This small molecule binds to this protein.
Small molecule (SMILES): CC(=O)N[C@H]1[C@H](O[C@H]2[C@H](O)[C@@H](NC(C)=O)CO[C@@H]2CO)O[C@H](CO)[C@@H](O)[C@@H]1O

Sequence of chain 1.B:
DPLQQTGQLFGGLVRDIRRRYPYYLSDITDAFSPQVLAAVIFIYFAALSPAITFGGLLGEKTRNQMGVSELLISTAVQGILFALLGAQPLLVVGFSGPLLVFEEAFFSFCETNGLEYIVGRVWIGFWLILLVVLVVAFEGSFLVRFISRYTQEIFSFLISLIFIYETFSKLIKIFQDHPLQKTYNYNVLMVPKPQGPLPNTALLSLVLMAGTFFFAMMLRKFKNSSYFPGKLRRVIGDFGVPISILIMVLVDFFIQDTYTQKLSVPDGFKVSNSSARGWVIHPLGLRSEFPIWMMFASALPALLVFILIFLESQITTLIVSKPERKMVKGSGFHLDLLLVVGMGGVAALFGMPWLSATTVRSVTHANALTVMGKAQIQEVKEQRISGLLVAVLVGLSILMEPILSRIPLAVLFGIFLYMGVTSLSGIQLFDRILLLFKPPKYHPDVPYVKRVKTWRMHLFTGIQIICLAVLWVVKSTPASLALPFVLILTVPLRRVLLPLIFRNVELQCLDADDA

Binding-site contacts:
Ligand atom C5 contacts residue ASN642 of chain 1.B at 3.6 Å.
Ligand atom O3 contacts residue ARG432 of chain 1.B at 4.0 Å.
Ligand atom C7 contacts residue ASN642 of chain 1.B at 3.2 Å.
Ligand atom O6 contacts residue ARG432 of chain 1.B at 3.2 Å.
Ligand atom C8 contacts residue ASN433 of chain 1.B at 3.4 Å.
Ligand atom O6 contacts residue SER644 of chain 1.B at 3.0 Å (h-bond).
Ligand atom C7 contacts residue ASN433 of chain 1.B at 4.0 Å.
Ligand atom C4 contacts residue ASN642 of chain 1.B at 4.2 Å.
Ligand atom C1 contacts residue ASN642 of chain 1.B at 1.4 Å.
Ligand atom C5 contacts residue SER644 of chain 1.B at 4.3 Å.
Ligand atom O5 contacts residue ALA645 of chain 1.B at 3.5 Å.
Ligand atom C3 contacts residue ASN642 of chain 1.B at 3.8 Å.
Ligand atom C8 contacts residue ARG432 of chain 1.B at 4.1 Å.
Ligand atom C5 contacts residue ARG432 of chain 1.B at 3.5 Å.
Ligand atom O6 contacts residue ALA645 of chain 1.B at 3.2 Å.
Ligand atom C1 contacts residue ARG432 of chain 1.B at 4.3 Å.
Ligand atom N2 contacts residue ARG432 of chain 1.B at 4.2 Å.
Ligand atom C2 contacts residue ARG432 of chain 1.B at 4.0 Å.
Ligand atom C6 contacts residue ALA645 of chain 1.B at 4.3 Å (hydrophobic).
Ligand atom C8 contacts residue ASN642 of chain 1.B at 3.5 Å.
Ligand atom C6 contacts residue ARG432 of chain 1.B at 3.5 Å.
Ligand atom C1 contacts residue ALA645 of chain 1.B at 4.1 Å (hydrophobic).
Ligand atom C7 contacts residue ARG432 of chain 1.B at 3.5 Å.
Ligand atom O7 contacts residue ASN642 of chain 1.B at 4.0 Å.
Ligand atom C6 contacts residue SER644 of chain 1.B at 4.4 Å.
Ligand atom N2 contacts residue ASN642 of chain 1.B at 2.9 Å (h-bond).
Ligand atom O5 contacts residue ARG432 of chain 1.B at 4.0 Å.
Ligand atom O5 contacts residue SER644 of chain 1.B at 4.1 Å.
Ligand atom O5 contacts residue ASN642 of chain 1.B at 2.4 Å (h-bond).
Ligand atom C5 contacts residue ALA645 of chain 1.B at 4.5 Å (hydrophobic).
Ligand atom O7 contacts residue ASN433 of chain 1.B at 4.1 Å.
Ligand atom C1 contacts residue SER644 of chain 1.B at 4.3 Å.
Ligand atom O7 contacts residue ARG432 of chain 1.B at 3.1 Å (salt-bridge).
Ligand atom C2 contacts residue ASN642 of chain 1.B at 2.4 Å.